Binding-site contacts:
Ligand atom C8 contacts residue ASP317 of chain 1.G at 3.7 Å.
Ligand atom O7 contacts residue ASN145 of chain 1.G at 3.1 Å (h-bond).
Ligand atom C5 contacts residue TYR162 of chain 1.G at 4.3 Å (hydrophobic).
Ligand atom N2 contacts residue ASN145 of chain 1.G at 2.9 Å (h-bond).
Ligand atom N2 contacts residue ASP317 of chain 1.G at 4.4 Å.
Ligand atom C8 contacts residue LEU164 of chain 1.G at 4.0 Å (hydrophobic).
Ligand atom O7 contacts residue TYR162 of chain 1.G at 3.8 Å.
Ligand atom C7 contacts residue VAL131 of chain 1.G at 4.4 Å (hydrophobic).
Ligand atom C7 contacts residue ASN145 of chain 1.G at 3.2 Å.
Ligand atom C4 contacts residue ASN145 of chain 1.G at 4.3 Å.
Ligand atom C2 contacts residue ASN145 of chain 1.G at 2.5 Å.
Ligand atom N2 contacts residue LEU164 of chain 1.G at 4.5 Å.
Ligand atom C8 contacts residue ASN145 of chain 1.G at 4.4 Å.
Ligand atom O7 contacts residue ASN133 of chain 1.G at 4.4 Å.
Ligand atom O7 contacts residue VAL131 of chain 1.G at 4.0 Å.
Ligand atom O5 contacts residue ASN145 of chain 1.G at 2.4 Å (h-bond).
Ligand atom C7 contacts residue LEU164 of chain 1.G at 4.3 Å (hydrophobic).
Ligand atom C1 contacts residue ASN145 of chain 1.G at 1.5 Å.
Ligand atom C3 contacts residue ASN145 of chain 1.G at 3.9 Å.
Ligand atom C5 contacts residue ASN145 of chain 1.G at 3.8 Å.
Ligand atom C8 contacts residue VAL131 of chain 1.G at 3.8 Å (hydrophobic).

Sequence of chain 1.G:
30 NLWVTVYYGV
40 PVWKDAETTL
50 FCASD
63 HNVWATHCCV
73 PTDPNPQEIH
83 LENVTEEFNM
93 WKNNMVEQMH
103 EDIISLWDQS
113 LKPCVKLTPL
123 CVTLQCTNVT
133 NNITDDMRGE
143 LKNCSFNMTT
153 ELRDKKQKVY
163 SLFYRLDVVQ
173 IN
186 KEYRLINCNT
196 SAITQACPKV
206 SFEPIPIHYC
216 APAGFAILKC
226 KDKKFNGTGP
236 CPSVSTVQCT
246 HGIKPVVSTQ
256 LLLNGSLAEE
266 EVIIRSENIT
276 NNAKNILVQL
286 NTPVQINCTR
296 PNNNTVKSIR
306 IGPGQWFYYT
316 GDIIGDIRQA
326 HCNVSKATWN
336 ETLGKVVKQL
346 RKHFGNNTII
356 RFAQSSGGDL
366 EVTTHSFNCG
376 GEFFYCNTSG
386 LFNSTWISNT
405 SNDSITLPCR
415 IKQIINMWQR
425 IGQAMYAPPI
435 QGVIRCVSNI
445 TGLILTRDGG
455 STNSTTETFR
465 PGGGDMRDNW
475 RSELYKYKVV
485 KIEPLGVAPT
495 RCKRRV

The small molecule below binds the protein below.
Small molecule (SMILES): CC(=O)N[C@H]1[C@H](O[C@H]2[C@H](O)[C@@H](NC(C)=O)CO[C@@H]2CO)O[C@H](CO)[C@@H](O)[C@@H]1O